Binding-site contacts:
Ligand atom O5 contacts residue ASN79 of chain 1.D at 2.4 Å (h-bond).
Ligand atom O3 contacts residue GLU69 of chain 1.D at 4.1 Å.
Ligand atom O7 contacts residue LYS72 of chain 1.D at 3.5 Å (salt-bridge).
Ligand atom C8 contacts residue LYS72 of chain 1.D at 3.7 Å.
Ligand atom O7 contacts residue ASN79 of chain 1.D at 3.6 Å (h-bond).
Ligand atom O6 contacts residue ASN79 of chain 1.D at 4.4 Å.
Ligand atom N2 contacts residue ASN79 of chain 1.D at 2.9 Å (h-bond).
Ligand atom C4 contacts residue ASN79 of chain 1.D at 4.2 Å.
Ligand atom C8 contacts residue ASN79 of chain 1.D at 4.5 Å.
Ligand atom O7 contacts residue ASN76 of chain 1.D at 2.8 Å (h-bond).
Ligand atom C7 contacts residue ASN76 of chain 1.D at 3.2 Å.
Ligand atom C5 contacts residue ASN79 of chain 1.D at 3.7 Å.
Ligand atom C7 contacts residue GLU69 of chain 1.D at 4.1 Å.
Ligand atom C8 contacts residue GLU69 of chain 1.D at 3.5 Å.
Ligand atom C1 contacts residue ASN79 of chain 1.D at 1.4 Å.
Ligand atom N2 contacts residue ASN76 of chain 1.D at 4.3 Å.
Ligand atom C7 contacts residue LYS72 of chain 1.D at 4.1 Å.
Ligand atom C7 contacts residue ASN79 of chain 1.D at 3.4 Å.
Ligand atom C2 contacts residue ASN79 of chain 1.D at 2.5 Å.
Ligand atom C8 contacts residue GLY75 of chain 1.D at 4.1 Å.
Ligand atom C8 contacts residue ASN76 of chain 1.D at 3.3 Å.
Ligand atom C3 contacts residue ASN79 of chain 1.D at 3.8 Å.
Ligand atom O5 contacts residue ARG82 of chain 1.D at 4.5 Å.

A small-molecule ligand and the protein it binds are described below.
Small molecule (SMILES): CC(=O)N[C@@H]1[C@@H](O)[C@H](O)[C@@H](CO)O[C@H]1O

Sequence of chain 1.D:
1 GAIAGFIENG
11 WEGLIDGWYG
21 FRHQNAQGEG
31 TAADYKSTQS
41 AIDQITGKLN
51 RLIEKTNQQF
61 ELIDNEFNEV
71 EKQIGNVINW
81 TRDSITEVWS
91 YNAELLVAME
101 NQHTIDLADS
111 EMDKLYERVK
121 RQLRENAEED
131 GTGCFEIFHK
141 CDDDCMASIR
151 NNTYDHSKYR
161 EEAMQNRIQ